Binding-site contacts:
Ligand atom N1 contacts residue TRP60 of chain 40.A at 3.5 Å.
Ligand atom OP2 contacts residue GLN137 of chain 40.A at 3.8 Å.
Ligand atom O5' contacts residue TRP60 of chain 40.A at 3.8 Å.
Ligand atom P contacts residue GLN137 of chain 40.A at 3.5 Å.
Ligand atom C4' contacts residue GLN137 of chain 40.A at 4.1 Å.
Ligand atom P contacts residue ASN139 of chain 40.A at 3.7 Å.
Ligand atom C3' contacts residue GLN137 of chain 40.A at 2.6 Å.
Ligand atom C4 contacts residue TRP60 of chain 40.A at 3.5 Å (hydrophobic).
Ligand atom C2 contacts residue TRP60 of chain 40.A at 3.4 Å (hydrophobic).
Ligand atom C2' contacts residue TRP60 of chain 40.A at 4.1 Å (hydrophobic).
Ligand atom O3' contacts residue PRO276 of chain 40.A at 3.4 Å.
Ligand atom O4' contacts residue TRP60 of chain 40.A at 4.2 Å.
Ligand atom N6 contacts residue TRP60 of chain 40.A at 3.0 Å.
Ligand atom OP1 contacts residue GLN137 of chain 40.A at 4.4 Å.
Ligand atom C5' contacts residue PRO276 of chain 40.A at 3.7 Å (hydrophobic).
Ligand atom C2' contacts residue GLN137 of chain 40.A at 2.9 Å.
Ligand atom OP2 contacts residue PRO276 of chain 40.A at 3.9 Å.
Ligand atom OP1 contacts residue ASN275 of chain 40.A at 4.5 Å.
Ligand atom OP2 contacts residue ARG534 of chain 40.A at 3.6 Å.
Ligand atom C3' contacts residue PRO276 of chain 40.A at 3.2 Å (hydrophobic).
Ligand atom O5' contacts residue GLN137 of chain 40.A at 4.3 Å.
Ligand atom C6 contacts residue TRP60 of chain 40.A at 3.4 Å (hydrophobic).
Ligand atom OP1 contacts residue ASN139 of chain 40.A at 3.1 Å (h-bond).
Ligand atom OP1 contacts residue PRO276 of chain 40.A at 3.1 Å.
Ligand atom P contacts residue PRO276 of chain 40.A at 3.8 Å.
Ligand atom C1' contacts residue GLN137 of chain 40.A at 4.0 Å.
Ligand atom OP2 contacts residue ASN139 of chain 40.A at 3.3 Å (h-bond).
Ligand atom N3 contacts residue TRP60 of chain 40.A at 3.0 Å.
Ligand atom C8 contacts residue TRP60 of chain 40.A at 4.4 Å (hydrophobic).
Ligand atom N6 contacts residue ASP58 of chain 40.A at 4.3 Å.
Ligand atom N6 contacts residue GLY57 of chain 40.A at 3.7 Å.
Ligand atom C4' contacts residue PRO276 of chain 40.A at 3.7 Å (hydrophobic).
Ligand atom O5' contacts residue PRO276 of chain 40.A at 2.8 Å.
Ligand atom O3' contacts residue GLN137 of chain 40.A at 2.1 Å (h-bond).
Ligand atom N9 contacts residue TRP60 of chain 40.A at 3.8 Å.
Ligand atom OP2 contacts residue TRP60 of chain 40.A at 4.4 Å.
Ligand atom N7 contacts residue TRP60 of chain 40.A at 3.9 Å.
Ligand atom C5 contacts residue TRP60 of chain 40.A at 3.8 Å (hydrophobic).
Ligand atom C1' contacts residue TRP60 of chain 40.A at 3.5 Å (hydrophobic).
Ligand atom O3' contacts residue TRP60 of chain 40.A at 4.4 Å.

This small molecule binds to this protein.
Small molecule (SMILES): Nc1ccn([C@H]2C[C@H](O[P](=O)(O)OC[C@H]3O[C@@H](n4cnc5c(N)ncnc54)C[C@@H]3O[P](=O)(O)OC[C@H]3O[C@@H](n4cnc5c(N)ncnc54)C[C@@H]3O[P](=O)(O)OC[C@H]3O[C@@H](n4cnc5c(N)ncnc54)C[C@@H]3O)[C@@H](COP(=O)=O)O2)c(=O)n1

Sequence of chain 40.A:
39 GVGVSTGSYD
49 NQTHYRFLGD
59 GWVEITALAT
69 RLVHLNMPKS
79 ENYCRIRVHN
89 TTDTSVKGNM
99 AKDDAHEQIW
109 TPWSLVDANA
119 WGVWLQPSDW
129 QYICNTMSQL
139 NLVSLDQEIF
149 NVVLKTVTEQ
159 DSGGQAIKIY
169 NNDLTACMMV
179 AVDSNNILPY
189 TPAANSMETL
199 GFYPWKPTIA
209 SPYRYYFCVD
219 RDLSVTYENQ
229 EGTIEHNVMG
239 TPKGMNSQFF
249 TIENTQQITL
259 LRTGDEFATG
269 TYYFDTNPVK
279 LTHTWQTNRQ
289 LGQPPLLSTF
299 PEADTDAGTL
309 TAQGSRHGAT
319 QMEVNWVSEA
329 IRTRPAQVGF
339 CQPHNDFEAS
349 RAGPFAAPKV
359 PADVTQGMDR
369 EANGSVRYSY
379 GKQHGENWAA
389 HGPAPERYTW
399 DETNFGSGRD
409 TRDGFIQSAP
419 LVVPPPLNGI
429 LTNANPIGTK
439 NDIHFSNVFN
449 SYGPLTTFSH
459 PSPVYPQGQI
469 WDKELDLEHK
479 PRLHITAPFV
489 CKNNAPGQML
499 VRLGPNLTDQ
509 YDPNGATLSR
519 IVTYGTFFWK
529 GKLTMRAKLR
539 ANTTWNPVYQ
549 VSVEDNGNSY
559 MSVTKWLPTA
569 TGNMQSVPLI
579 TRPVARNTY